Binding-site contacts:
Ligand atom OXT contacts residue GLU318 of chain 1.A at 3.1 Å (salt-bridge).
Ligand atom O contacts residue ZN1 of chain 1.G at 4.5 Å.
Ligand atom N contacts residue GLU318 of chain 1.A at 2.9 Å (salt-bridge).
Ligand atom CD contacts residue GLU318 of chain 1.A at 2.7 Å.
Ligand atom C contacts residue GLU318 of chain 1.A at 3.3 Å.
Ligand atom O contacts residue GLU318 of chain 1.A at 3.0 Å (salt-bridge).
Ligand atom N contacts residue GLY321 of chain 1.A at 3.7 Å.
Ligand atom CB contacts residue GLU318 of chain 1.A at 4.2 Å.
Ligand atom OXT contacts residue ZN1 of chain 1.G at 4.0 Å.

A small-molecule ligand and the protein it binds are described below.
Small molecule (SMILES): NCCCC(=O)O

Sequence of chain 1.A:
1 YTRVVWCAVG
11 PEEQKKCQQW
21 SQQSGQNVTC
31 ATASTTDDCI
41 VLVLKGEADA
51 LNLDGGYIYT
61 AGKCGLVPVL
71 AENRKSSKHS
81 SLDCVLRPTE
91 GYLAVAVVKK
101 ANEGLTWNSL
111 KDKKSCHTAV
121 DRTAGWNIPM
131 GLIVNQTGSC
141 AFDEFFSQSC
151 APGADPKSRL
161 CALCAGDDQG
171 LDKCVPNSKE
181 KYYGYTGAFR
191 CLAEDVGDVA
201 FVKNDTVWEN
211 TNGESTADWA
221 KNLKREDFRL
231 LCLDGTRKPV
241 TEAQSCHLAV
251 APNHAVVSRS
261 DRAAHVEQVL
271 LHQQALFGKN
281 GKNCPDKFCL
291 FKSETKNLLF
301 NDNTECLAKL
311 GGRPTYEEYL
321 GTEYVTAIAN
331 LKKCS